Binding-site contacts:
Ligand atom C4 contacts residue ASN87 of chain 1.C at 4.2 Å.
Ligand atom C1 contacts residue ASN87 of chain 1.C at 1.4 Å.
Ligand atom C6 contacts residue MET144 of chain 1.C at 4.5 Å (hydrophobic).
Ligand atom C7 contacts residue MET144 of chain 1.C at 4.4 Å (hydrophobic).
Ligand atom C8 contacts residue ILE18 of chain 1.C at 4.2 Å (hydrophobic).
Ligand atom C3 contacts residue GLN90 of chain 1.C at 4.5 Å.
Ligand atom C2 contacts residue ASN87 of chain 1.C at 2.5 Å.
Ligand atom C8 contacts residue MET144 of chain 1.C at 4.2 Å (hydrophobic).
Ligand atom N2 contacts residue ASN87 of chain 1.C at 3.0 Å (h-bond).
Ligand atom C7 contacts residue ASN87 of chain 1.C at 3.5 Å.
Ligand atom C3 contacts residue ASN87 of chain 1.C at 3.9 Å.
Ligand atom C1 contacts residue GLN90 of chain 1.C at 4.4 Å.
Ligand atom C5 contacts residue ASN87 of chain 1.C at 3.6 Å.
Ligand atom O7 contacts residue ASN87 of chain 1.C at 3.5 Å (h-bond).
Ligand atom O5 contacts residue ASN87 of chain 1.C at 2.3 Å (h-bond).
Ligand atom N2 contacts residue GLN90 of chain 1.C at 4.5 Å.
Ligand atom C5 contacts residue GLN90 of chain 1.C at 4.1 Å.
Ligand atom O7 contacts residue MET144 of chain 1.C at 4.2 Å.

Sequence of chain 1.C:
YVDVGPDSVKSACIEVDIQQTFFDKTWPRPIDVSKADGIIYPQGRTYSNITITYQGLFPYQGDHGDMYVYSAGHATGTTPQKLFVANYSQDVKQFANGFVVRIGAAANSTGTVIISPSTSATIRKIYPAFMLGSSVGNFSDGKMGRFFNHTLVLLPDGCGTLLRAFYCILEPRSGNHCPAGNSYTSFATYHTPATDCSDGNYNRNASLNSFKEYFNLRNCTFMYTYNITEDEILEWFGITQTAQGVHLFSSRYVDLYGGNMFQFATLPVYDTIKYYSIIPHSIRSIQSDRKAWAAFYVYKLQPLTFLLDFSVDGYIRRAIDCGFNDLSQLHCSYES

The small molecule below binds the protein below.
Small molecule (SMILES): CC(=O)N[C@H]1[C@H](O[C@H]2[C@H](O)[C@@H](NC(C)=O)CO[C@@H]2CO)O[C@H](CO)[C@@H](O)[C@@H]1O